Binding-site contacts:
Ligand atom O5 contacts residue ASN277 of chain 1.A at 2.3 Å (h-bond).
Ligand atom C1 contacts residue ASN277 of chain 1.A at 1.4 Å.
Ligand atom C7 contacts residue ASN277 of chain 1.A at 2.8 Å.
Ligand atom C3 contacts residue ASN277 of chain 1.A at 3.8 Å.
Ligand atom C4 contacts residue ASN277 of chain 1.A at 4.2 Å.
Ligand atom C8 contacts residue ASN277 of chain 1.A at 3.2 Å.
Ligand atom C6 contacts residue ILE391 of chain 1.A at 4.0 Å (hydrophobic).
Ligand atom C5 contacts residue ASN277 of chain 1.A at 3.7 Å.
Ligand atom N2 contacts residue ASN277 of chain 1.A at 2.5 Å (h-bond).
Ligand atom C2 contacts residue ASN277 of chain 1.A at 2.5 Å.
Ligand atom O7 contacts residue ASN277 of chain 1.A at 3.5 Å (h-bond).

Sequence of chain 1.A:
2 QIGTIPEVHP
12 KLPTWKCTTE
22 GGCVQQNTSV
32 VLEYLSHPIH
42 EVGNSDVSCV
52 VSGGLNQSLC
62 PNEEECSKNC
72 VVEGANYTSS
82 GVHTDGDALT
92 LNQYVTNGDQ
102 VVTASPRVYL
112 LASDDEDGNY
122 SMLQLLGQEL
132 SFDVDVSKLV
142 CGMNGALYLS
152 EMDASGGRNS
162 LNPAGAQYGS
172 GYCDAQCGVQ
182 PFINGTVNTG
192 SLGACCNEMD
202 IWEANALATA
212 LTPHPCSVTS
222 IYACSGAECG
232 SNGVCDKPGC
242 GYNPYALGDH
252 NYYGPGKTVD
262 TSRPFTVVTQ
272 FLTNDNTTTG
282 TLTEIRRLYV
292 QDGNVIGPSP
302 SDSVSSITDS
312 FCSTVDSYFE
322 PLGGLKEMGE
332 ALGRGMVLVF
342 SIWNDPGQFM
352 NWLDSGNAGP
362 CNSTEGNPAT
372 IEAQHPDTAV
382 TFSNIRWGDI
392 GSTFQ

A protein and the small-molecule ligand that binds it are described below.
Small molecule (SMILES): CC(=O)N[C@@H]1[C@@H](O)[C@H](O)[C@@H](CO)O[C@H]1O